Sequence of chain 12.A:
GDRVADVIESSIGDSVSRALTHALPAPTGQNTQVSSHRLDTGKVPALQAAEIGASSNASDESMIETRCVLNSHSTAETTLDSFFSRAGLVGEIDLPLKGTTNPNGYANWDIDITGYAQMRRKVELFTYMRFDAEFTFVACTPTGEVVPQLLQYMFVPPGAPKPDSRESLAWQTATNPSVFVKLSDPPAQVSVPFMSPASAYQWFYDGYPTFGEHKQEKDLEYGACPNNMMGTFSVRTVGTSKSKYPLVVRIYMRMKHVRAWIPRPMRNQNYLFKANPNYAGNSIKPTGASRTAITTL

The protein below binds the small molecule below.
Small molecule (SMILES): Cc1cccc(-c2ccc(OCCCCCN3CCN(c4ccncc4)C3=O)cc2)c1

Binding-site contacts:
Ligand atom CAE contacts residue THR114 of chain 12.A at 3.5 Å.
Ligand atom NBE contacts residue TRP203 of chain 12.A at 3.2 Å.
Ligand atom CAH contacts residue TRP203 of chain 12.A at 3.5 Å (hydrophobic).
Ligand atom OAB contacts residue ILE113 of chain 12.A at 3.2 Å (h-bond).
Ligand atom CBC contacts residue ASN228 of chain 12.A at 3.9 Å.
Ligand atom CAI contacts residue ASP112 of chain 12.A at 3.5 Å.
Ligand atom CAH contacts residue ASN228 of chain 12.A at 3.2 Å.
Ligand atom CAA contacts residue ILE24 of chain 12.C at 3.8 Å (hydrophobic).
Ligand atom OAB contacts residue ASP112 of chain 12.A at 3.5 Å.
Ligand atom CAU contacts residue ASN228 of chain 12.A at 3.6 Å.
Ligand atom OAW contacts residue ILE111 of chain 12.A at 3.6 Å.
Ligand atom CAA contacts residue PRO177 of chain 12.A at 3.8 Å (hydrophobic).
Ligand atom CAI contacts residue TRP203 of chain 12.A at 3.6 Å (hydrophobic).
Ligand atom CAY contacts residue PHE155 of chain 12.A at 3.8 Å (hydrophobic).
Ligand atom CAZ contacts residue MET195 of chain 12.A at 3.9 Å (hydrophobic).
Ligand atom CAJ contacts residue ILE111 of chain 12.A at 3.3 Å (hydrophobic).
Ligand atom CAG contacts residue PHE233 of chain 12.A at 3.2 Å (hydrophobic).
Ligand atom CAD contacts residue GLN202 of chain 12.A at 3.5 Å.
Ligand atom CAN contacts residue PHE155 of chain 12.A at 3.6 Å (hydrophobic).
Ligand atom CAR contacts residue PHE135 of chain 12.A at 3.4 Å (hydrophobic).
Ligand atom CAC contacts residue PHE233 of chain 12.A at 3.1 Å (hydrophobic).
Ligand atom CAL contacts residue ILE111 of chain 12.A at 3.6 Å (hydrophobic).
Ligand atom CAK contacts residue MET195 of chain 12.A at 3.6 Å (hydrophobic).
Ligand atom CAX contacts residue TRP203 of chain 12.A at 3.6 Å (hydrophobic).
Ligand atom OAW contacts residue MET195 of chain 12.A at 3.5 Å.
Ligand atom CAK contacts residue VAL192 of chain 12.A at 3.1 Å (hydrophobic).
Ligand atom CAE contacts residue ASP112 of chain 12.A at 3.7 Å.
Ligand atom CAM contacts residue VAL192 of chain 12.A at 3.3 Å (hydrophobic).
Ligand atom CAM contacts residue ILE24 of chain 12.C at 3.7 Å (hydrophobic).
Ligand atom CAC contacts residue PHE137 of chain 12.A at 3.8 Å (hydrophobic).
Ligand atom NBE contacts residue ASN228 of chain 12.A at 3.9 Å.
Ligand atom CAD contacts residue ASN228 of chain 12.A at 3.5 Å.
Ligand atom CBC contacts residue TRP203 of chain 12.A at 3.2 Å (hydrophobic).
Ligand atom CAT contacts residue TYR201 of chain 12.A at 3.5 Å (hydrophobic).
Ligand atom CAH contacts residue GLN202 of chain 12.A at 3.7 Å.
Ligand atom CAP contacts residue ILE111 of chain 12.A at 3.8 Å (hydrophobic).
Ligand atom CAU contacts residue TYR201 of chain 12.A at 3.8 Å (hydrophobic).
Ligand atom CAG contacts residue PHE137 of chain 12.A at 3.7 Å (hydrophobic).
Ligand atom CAI contacts residue THR114 of chain 12.A at 3.8 Å.
Ligand atom CAU contacts residue TRP203 of chain 12.A at 3.7 Å (hydrophobic).

Sequence of chain 13.C:
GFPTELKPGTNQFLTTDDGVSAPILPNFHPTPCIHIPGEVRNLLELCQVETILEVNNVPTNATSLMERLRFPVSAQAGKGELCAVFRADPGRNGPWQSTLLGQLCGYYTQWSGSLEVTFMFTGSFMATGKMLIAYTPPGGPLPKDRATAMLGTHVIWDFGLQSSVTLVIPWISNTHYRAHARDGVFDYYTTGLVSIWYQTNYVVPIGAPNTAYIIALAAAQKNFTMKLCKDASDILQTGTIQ

Sequence of chain 12.C:
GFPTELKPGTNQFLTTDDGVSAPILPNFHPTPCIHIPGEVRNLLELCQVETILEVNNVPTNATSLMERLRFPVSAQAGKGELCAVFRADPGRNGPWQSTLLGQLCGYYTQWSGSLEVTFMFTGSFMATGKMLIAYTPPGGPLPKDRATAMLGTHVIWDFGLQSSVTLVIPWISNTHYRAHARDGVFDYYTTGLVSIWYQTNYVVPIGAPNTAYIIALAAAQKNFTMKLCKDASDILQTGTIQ